Sequence of chain 1.C:
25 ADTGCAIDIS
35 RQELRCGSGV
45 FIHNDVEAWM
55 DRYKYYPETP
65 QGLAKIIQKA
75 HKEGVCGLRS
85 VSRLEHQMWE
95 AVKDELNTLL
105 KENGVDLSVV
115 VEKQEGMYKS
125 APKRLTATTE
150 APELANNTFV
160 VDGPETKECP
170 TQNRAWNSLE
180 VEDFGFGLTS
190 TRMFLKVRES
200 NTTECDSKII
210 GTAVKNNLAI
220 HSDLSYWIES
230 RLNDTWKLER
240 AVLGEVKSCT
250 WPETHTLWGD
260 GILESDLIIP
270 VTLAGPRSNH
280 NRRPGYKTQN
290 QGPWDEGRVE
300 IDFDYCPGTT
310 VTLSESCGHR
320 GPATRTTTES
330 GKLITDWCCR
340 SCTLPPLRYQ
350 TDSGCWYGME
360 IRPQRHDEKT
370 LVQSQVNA

This small molecule binds to this protein.
Small molecule (SMILES): CC(=O)N[C@@H]1[C@@H](O)[C@H](O)[C@@H](CO)O[C@H]1O

Binding-site contacts:
Ligand atom C7 contacts residue ASP110 of chain 1.C at 4.0 Å.
Ligand atom C4 contacts residue ASN155 of chain 1.C at 4.2 Å.
Ligand atom C8 contacts residue ASN155 of chain 1.C at 4.5 Å.
Ligand atom O7 contacts residue ASN155 of chain 1.C at 3.5 Å (h-bond).
Ligand atom C2 contacts residue ASP110 of chain 1.C at 4.5 Å.
Ligand atom C8 contacts residue LEU153 of chain 1.C at 4.4 Å (hydrophobic).
Ligand atom C5 contacts residue ASN155 of chain 1.C at 3.7 Å.
Ligand atom C8 contacts residue ALA154 of chain 1.C at 4.5 Å (hydrophobic).
Ligand atom C1 contacts residue ASN155 of chain 1.C at 1.4 Å.
Ligand atom O7 contacts residue ASP110 of chain 1.C at 3.4 Å (salt-bridge).
Ligand atom N2 contacts residue ASN155 of chain 1.C at 2.8 Å (h-bond).
Ligand atom C1 contacts residue ASP110 of chain 1.C at 4.3 Å.
Ligand atom C3 contacts residue ASN155 of chain 1.C at 3.7 Å.
Ligand atom O5 contacts residue ASN155 of chain 1.C at 2.4 Å (h-bond).
Ligand atom C7 contacts residue ASN155 of chain 1.C at 3.4 Å.
Ligand atom C2 contacts residue ASN155 of chain 1.C at 2.4 Å.